This small molecule binds to this protein.
Small molecule (SMILES): CC(=O)N[C@@H]1[C@@H](O)[C@H](O)[C@@H](CO)O[C@H]1O

Sequence of chain 1.A:
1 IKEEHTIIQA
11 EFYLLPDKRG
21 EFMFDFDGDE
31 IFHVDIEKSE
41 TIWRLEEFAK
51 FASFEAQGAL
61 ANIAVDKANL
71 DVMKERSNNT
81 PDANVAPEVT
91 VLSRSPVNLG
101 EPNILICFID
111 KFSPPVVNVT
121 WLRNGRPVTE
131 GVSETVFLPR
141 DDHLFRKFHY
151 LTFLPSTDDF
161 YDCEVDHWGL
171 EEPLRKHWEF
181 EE

Sequence of chain 1.B:
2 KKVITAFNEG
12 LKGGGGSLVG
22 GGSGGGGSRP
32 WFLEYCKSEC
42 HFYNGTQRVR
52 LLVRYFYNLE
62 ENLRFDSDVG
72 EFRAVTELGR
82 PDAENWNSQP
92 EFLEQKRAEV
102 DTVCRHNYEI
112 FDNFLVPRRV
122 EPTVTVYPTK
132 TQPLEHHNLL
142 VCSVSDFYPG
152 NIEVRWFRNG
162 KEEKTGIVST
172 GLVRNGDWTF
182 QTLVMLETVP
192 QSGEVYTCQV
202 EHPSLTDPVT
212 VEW

Binding-site contacts:
Ligand atom C8 contacts residue ASN78 of chain 1.A at 4.3 Å.
Ligand atom C2 contacts residue ASN78 of chain 1.A at 2.9 Å.
Ligand atom C8 contacts residue VAL169 of chain 1.D at 4.4 Å (hydrophobic).
Ligand atom C1 contacts residue ASN78 of chain 1.A at 3.0 Å.
Ligand atom O5 contacts residue ASN78 of chain 1.A at 3.3 Å (h-bond).
Ligand atom C3 contacts residue ASN78 of chain 1.A at 4.2 Å.
Ligand atom C8 contacts residue SER18 of chain 1.B at 4.5 Å.
Ligand atom O7 contacts residue ASN78 of chain 1.A at 3.6 Å (h-bond).
Ligand atom N2 contacts residue ASN78 of chain 1.A at 3.4 Å (h-bond).
Ligand atom C7 contacts residue ASN78 of chain 1.A at 3.5 Å.

Sequence of chain 1.D:
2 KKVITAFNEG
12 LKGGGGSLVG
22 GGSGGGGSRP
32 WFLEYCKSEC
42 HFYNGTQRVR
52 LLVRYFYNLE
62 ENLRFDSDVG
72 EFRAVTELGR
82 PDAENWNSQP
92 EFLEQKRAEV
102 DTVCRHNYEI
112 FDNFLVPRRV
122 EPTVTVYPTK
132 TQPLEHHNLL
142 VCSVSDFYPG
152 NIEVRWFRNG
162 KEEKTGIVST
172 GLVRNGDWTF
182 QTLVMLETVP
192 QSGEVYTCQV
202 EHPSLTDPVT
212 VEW